The protein below binds the small molecule below.
Small molecule (SMILES): CC(=O)N[C@H]1[C@H](O[C@H]2[C@H](O)[C@@H](NC(C)=O)CO[C@@H]2CO)O[C@H](CO)[C@@H](O)[C@@H]1O

Binding-site contacts:
Ligand atom C6 contacts residue ARG412 of chain 1.X at 4.5 Å.
Ligand atom C8 contacts residue SER303 of chain 1.X at 3.4 Å.
Ligand atom C4 contacts residue GLN263 of chain 1.X at 4.0 Å.
Ligand atom N2 contacts residue ASN265 of chain 1.X at 3.1 Å (h-bond).
Ligand atom C3 contacts residue GLN263 of chain 1.X at 3.4 Å.
Ligand atom C5 contacts residue GLN263 of chain 1.X at 3.7 Å.
Ligand atom C7 contacts residue ASN265 of chain 1.X at 3.9 Å.
Ligand atom C1 contacts residue ASN265 of chain 1.X at 1.9 Å.
Ligand atom O5 contacts residue GLN263 of chain 1.X at 4.1 Å.
Ligand atom O5 contacts residue ASN265 of chain 1.X at 2.3 Å (h-bond).
Ligand atom O3 contacts residue GLN263 of chain 1.X at 3.7 Å.
Ligand atom C3 contacts residue ASN265 of chain 1.X at 4.2 Å.
Ligand atom O7 contacts residue ASN265 of chain 1.X at 3.9 Å.
Ligand atom C2 contacts residue ASN265 of chain 1.X at 2.9 Å.
Ligand atom C8 contacts residue VAL302 of chain 1.X at 3.7 Å (hydrophobic).
Ligand atom C5 contacts residue ASN265 of chain 1.X at 3.7 Å.
Ligand atom O5 contacts residue VAL414 of chain 1.X at 4.4 Å.
Ligand atom N2 contacts residue GLN263 of chain 1.X at 3.7 Å.
Ligand atom C4 contacts residue ASN265 of chain 1.X at 4.4 Å.
Ligand atom O4 contacts residue GLN263 of chain 1.X at 4.2 Å.
Ligand atom C1 contacts residue GLN263 of chain 1.X at 3.7 Å.
Ligand atom C2 contacts residue GLN263 of chain 1.X at 4.0 Å.

Sequence of chain 1.X:
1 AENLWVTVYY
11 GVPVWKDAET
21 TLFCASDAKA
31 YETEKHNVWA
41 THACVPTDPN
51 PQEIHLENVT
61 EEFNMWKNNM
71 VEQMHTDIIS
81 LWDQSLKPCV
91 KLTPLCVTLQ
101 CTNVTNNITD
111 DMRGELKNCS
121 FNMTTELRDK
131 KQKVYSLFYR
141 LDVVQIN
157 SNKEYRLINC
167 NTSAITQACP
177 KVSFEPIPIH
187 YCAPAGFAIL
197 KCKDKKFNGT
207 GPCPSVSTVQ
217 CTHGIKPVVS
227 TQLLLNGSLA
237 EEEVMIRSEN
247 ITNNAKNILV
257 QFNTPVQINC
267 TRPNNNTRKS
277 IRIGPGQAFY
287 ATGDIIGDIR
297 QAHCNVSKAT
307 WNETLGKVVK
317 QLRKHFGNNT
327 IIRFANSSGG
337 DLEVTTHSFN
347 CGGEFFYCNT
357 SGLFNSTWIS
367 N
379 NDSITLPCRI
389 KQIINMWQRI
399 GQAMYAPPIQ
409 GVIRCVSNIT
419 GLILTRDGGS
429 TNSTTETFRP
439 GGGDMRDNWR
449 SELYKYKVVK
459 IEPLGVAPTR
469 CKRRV